Sequence of chain 1.C:
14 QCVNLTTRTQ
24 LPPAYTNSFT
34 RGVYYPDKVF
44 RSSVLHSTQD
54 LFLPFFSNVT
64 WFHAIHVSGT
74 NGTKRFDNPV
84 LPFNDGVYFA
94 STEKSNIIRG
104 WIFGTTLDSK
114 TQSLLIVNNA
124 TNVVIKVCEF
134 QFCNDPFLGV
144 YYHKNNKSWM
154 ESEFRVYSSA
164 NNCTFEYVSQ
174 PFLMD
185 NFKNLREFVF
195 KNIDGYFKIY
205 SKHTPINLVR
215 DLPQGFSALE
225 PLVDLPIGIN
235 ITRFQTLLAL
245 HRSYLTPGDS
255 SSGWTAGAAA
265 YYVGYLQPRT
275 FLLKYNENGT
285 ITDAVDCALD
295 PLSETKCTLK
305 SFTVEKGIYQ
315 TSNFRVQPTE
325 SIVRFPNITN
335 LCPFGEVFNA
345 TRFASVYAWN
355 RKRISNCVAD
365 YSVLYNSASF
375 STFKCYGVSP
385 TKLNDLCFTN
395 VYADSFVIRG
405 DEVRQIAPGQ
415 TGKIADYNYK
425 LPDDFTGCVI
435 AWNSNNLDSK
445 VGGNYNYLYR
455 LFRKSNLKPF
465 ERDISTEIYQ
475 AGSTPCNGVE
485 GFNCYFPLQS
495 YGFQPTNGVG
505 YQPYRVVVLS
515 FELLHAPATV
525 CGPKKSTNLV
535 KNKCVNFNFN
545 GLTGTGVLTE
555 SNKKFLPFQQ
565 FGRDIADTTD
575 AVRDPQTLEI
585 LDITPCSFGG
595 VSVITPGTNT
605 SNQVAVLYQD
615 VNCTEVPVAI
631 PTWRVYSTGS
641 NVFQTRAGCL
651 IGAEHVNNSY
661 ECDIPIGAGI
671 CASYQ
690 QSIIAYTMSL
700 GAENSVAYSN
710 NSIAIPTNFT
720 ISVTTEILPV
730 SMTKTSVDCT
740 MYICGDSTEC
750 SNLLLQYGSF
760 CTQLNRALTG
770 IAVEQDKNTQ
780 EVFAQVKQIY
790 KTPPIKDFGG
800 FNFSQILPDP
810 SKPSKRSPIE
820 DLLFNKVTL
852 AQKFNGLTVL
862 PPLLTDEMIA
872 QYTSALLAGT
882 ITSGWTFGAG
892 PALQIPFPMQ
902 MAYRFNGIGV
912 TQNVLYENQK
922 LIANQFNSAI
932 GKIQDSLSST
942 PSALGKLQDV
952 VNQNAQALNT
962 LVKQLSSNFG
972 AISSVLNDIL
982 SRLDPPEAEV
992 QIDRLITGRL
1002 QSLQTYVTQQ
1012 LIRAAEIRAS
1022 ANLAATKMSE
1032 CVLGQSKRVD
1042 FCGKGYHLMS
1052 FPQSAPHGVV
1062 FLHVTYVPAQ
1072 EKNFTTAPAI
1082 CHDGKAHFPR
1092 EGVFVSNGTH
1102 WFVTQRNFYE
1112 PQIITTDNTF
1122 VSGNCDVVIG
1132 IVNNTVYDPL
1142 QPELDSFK

Binding-site contacts:
Ligand atom C2 contacts residue ASN165 of chain 1.A at 2.5 Å.
Ligand atom C8 contacts residue GLN115 of chain 1.A at 3.5 Å.
Ligand atom O7 contacts residue LEU518 of chain 1.C at 4.5 Å.
Ligand atom O5 contacts residue ASN165 of chain 1.A at 2.4 Å (h-bond).
Ligand atom N2 contacts residue GLN115 of chain 1.A at 4.1 Å.
Ligand atom C1 contacts residue GLU132 of chain 1.A at 4.1 Å.
Ligand atom C3 contacts residue ASN165 of chain 1.A at 3.8 Å.
Ligand atom N2 contacts residue GLU132 of chain 1.A at 4.5 Å.
Ligand atom C7 contacts residue ASN165 of chain 1.A at 4.0 Å.
Ligand atom C7 contacts residue GLN115 of chain 1.A at 3.7 Å.
Ligand atom O7 contacts residue GLN115 of chain 1.A at 4.0 Å.
Ligand atom N2 contacts residue ASN165 of chain 1.A at 2.9 Å (h-bond).
Ligand atom C4 contacts residue ASN165 of chain 1.A at 4.2 Å.
Ligand atom C1 contacts residue ASN165 of chain 1.A at 1.4 Å.
Ligand atom C5 contacts residue ASN165 of chain 1.A at 3.7 Å.

This protein binds this small molecule.
Small molecule (SMILES): CC(=O)N[C@@H]1[C@@H](O)[C@H](O)[C@@H](CO)O[C@H]1O

Sequence of chain 1.A:
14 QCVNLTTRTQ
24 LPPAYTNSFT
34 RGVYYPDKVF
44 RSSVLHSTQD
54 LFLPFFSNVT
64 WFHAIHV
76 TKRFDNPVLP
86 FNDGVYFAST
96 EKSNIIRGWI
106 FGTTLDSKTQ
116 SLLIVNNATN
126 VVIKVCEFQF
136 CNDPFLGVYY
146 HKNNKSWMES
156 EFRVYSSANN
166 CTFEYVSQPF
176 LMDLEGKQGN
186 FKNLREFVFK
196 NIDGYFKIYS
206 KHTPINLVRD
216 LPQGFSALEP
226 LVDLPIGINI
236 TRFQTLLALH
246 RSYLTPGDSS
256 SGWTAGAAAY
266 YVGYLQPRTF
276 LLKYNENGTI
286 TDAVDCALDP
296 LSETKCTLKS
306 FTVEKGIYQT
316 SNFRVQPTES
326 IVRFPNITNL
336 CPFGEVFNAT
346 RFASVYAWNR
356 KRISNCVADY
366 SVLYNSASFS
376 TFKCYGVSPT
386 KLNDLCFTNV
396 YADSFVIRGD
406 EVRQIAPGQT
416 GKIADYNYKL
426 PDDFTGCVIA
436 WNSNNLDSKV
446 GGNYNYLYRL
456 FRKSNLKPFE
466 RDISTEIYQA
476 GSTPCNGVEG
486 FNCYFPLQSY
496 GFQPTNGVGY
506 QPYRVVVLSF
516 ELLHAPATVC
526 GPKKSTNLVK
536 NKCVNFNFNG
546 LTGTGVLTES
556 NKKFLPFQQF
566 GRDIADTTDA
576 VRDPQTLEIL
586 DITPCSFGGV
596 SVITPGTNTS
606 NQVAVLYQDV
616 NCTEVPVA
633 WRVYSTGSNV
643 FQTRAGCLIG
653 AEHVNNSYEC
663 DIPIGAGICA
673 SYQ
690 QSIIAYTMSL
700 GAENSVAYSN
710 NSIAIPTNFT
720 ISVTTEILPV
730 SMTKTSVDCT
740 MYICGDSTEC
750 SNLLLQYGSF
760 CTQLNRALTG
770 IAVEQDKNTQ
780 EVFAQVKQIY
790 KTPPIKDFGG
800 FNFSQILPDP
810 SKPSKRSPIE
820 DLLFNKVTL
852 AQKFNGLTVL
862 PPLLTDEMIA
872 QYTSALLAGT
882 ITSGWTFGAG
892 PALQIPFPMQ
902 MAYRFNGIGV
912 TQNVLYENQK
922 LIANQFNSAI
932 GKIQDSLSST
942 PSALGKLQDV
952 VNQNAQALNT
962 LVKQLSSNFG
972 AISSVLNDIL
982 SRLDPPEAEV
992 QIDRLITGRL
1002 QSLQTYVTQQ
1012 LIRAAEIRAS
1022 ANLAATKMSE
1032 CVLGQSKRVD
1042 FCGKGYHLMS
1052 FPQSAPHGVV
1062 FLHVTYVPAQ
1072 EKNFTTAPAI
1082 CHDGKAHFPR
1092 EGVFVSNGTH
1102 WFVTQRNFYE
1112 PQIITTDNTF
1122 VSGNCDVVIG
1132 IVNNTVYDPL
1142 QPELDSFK